A protein and the small-molecule ligand that binds it are described below.
Small molecule (SMILES): CCS(=O)(=O)Nc1cc(-c2cn(C)c3c(=O)[nH]ccc23)cc2c1ccn2C(C)(c1ccccn1)c1ccccn1

Sequence of chain 1.B:
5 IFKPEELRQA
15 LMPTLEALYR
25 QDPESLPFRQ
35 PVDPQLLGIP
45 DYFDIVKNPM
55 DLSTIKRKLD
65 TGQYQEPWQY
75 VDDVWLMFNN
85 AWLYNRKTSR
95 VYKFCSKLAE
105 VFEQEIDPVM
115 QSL

Binding-site contacts:
Ligand atom C6 contacts residue ARG94 of chain 1.B at 3.9 Å.
Ligand atom C25 contacts residue LEU41 of chain 1.B at 3.7 Å (hydrophobic).
Ligand atom C22 contacts residue ILE43 of chain 1.B at 3.9 Å (hydrophobic).
Ligand atom C28 contacts residue LEU41 of chain 1.B at 3.6 Å (hydrophobic).
Ligand atom O1 contacts residue VAL95 of chain 1.B at 3.7 Å.
Ligand atom C24 contacts residue LEU41 of chain 1.B at 3.5 Å (hydrophobic).
Ligand atom C18 contacts residue VAL36 of chain 1.B at 3.3 Å (hydrophobic).
Ligand atom C23 contacts residue VAL95 of chain 1.B at 3.6 Å (hydrophobic).
Ligand atom N4 contacts residue VAL36 of chain 1.B at 3.4 Å.
Ligand atom C29 contacts residue LEU41 of chain 1.B at 3.9 Å (hydrophobic).
Ligand atom C16 contacts residue PRO31 of chain 1.B at 4.0 Å (hydrophobic).
Ligand atom C18 contacts residue PHE32 of chain 1.B at 3.8 Å (hydrophobic).
Ligand atom C7 contacts residue ARG94 of chain 1.B at 3.5 Å.
Ligand atom C22 contacts residue ASN89 of chain 1.B at 3.7 Å.
Ligand atom C21 contacts residue LEU41 of chain 1.B at 3.9 Å (hydrophobic).
Ligand atom O2 contacts residue LEU41 of chain 1.B at 3.3 Å.
Ligand atom C23 contacts residue ASN89 of chain 1.B at 3.6 Å.
Ligand atom C27 contacts residue PRO35 of chain 1.B at 3.5 Å (hydrophobic).
Ligand atom C15 contacts residue LEU41 of chain 1.B at 3.7 Å (hydrophobic).
Ligand atom C27 contacts residue GLN34 of chain 1.B at 3.2 Å.
Ligand atom C1 contacts residue ARG94 of chain 1.B at 4.0 Å.
Ligand atom N5 contacts residue ASN89 of chain 1.B at 2.9 Å (h-bond).
Ligand atom C27 contacts residue PRO31 of chain 1.B at 3.5 Å (hydrophobic).
Ligand atom N1 contacts residue ARG94 of chain 1.B at 3.5 Å (salt-bridge).
Ligand atom C6 contacts residue PRO31 of chain 1.B at 3.5 Å (hydrophobic).
Ligand atom C3 contacts residue ARG94 of chain 1.B at 3.8 Å.
Ligand atom O1 contacts residue TYR46 of chain 1.B at 3.9 Å.
Ligand atom C17 contacts residue PRO31 of chain 1.B at 3.2 Å (hydrophobic).
Ligand atom C6 contacts residue PHE98 of chain 1.B at 3.6 Å (hydrophobic).
Ligand atom O1 contacts residue ASN89 of chain 1.B at 3.1 Å (h-bond).
Ligand atom C19 contacts residue VAL95 of chain 1.B at 3.8 Å (hydrophobic).
Ligand atom N5 contacts residue TYR88 of chain 1.B at 4.0 Å.
Ligand atom C17 contacts residue VAL36 of chain 1.B at 3.8 Å (hydrophobic).
Ligand atom C22 contacts residue VAL95 of chain 1.B at 3.9 Å (hydrophobic).
Ligand atom C5 contacts residue PRO31 of chain 1.B at 3.6 Å (hydrophobic).
Ligand atom C13 contacts residue LEU41 of chain 1.B at 3.9 Å (hydrophobic).
Ligand atom O3 contacts residue LEU40 of chain 1.B at 3.6 Å.
Ligand atom C26 contacts residue PRO35 of chain 1.B at 3.3 Å (hydrophobic).
Ligand atom O2 contacts residue VAL36 of chain 1.B at 3.7 Å.
Ligand atom O2 contacts residue ASP37 of chain 1.B at 3.1 Å (salt-bridge).